Sequence of chain 1.A:
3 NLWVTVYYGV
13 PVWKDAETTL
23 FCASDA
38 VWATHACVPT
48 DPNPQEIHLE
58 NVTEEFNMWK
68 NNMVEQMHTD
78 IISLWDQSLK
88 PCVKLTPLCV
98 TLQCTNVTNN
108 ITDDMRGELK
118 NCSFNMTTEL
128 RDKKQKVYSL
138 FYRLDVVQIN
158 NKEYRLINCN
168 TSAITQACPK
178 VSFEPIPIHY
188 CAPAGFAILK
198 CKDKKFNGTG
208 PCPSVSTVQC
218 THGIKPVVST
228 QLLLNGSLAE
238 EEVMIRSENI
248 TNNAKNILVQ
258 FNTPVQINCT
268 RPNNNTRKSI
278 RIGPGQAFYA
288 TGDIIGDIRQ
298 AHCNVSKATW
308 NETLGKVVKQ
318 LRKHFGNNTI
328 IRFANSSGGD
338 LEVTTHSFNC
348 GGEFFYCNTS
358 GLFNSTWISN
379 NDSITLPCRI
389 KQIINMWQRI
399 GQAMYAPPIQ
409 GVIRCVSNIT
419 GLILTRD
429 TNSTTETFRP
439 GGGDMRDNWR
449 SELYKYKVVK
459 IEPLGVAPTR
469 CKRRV

Binding-site contacts:
Ligand atom C5 contacts residue NAG2 of chain 1.Z at 4.3 Å.
Ligand atom C1 contacts residue ASN332 of chain 1.A at 1.5 Å.
Ligand atom C7 contacts residue NAG2 of chain 1.Z at 3.8 Å.
Ligand atom O7 contacts residue ASN355 of chain 1.A at 4.5 Å.
Ligand atom N2 contacts residue SER333 of chain 1.A at 4.4 Å.
Ligand atom C6 contacts residue NAG2 of chain 1.Z at 4.1 Å.
Ligand atom C2 contacts residue NAG2 of chain 1.Z at 3.5 Å.
Ligand atom C8 contacts residue NAG2 of chain 1.Z at 3.8 Å.
Ligand atom C4 contacts residue ASN332 of chain 1.A at 4.3 Å.
Ligand atom C2 contacts residue ASN332 of chain 1.A at 2.5 Å.
Ligand atom O7 contacts residue ASN332 of chain 1.A at 3.7 Å.
Ligand atom O3 contacts residue NAG2 of chain 1.Z at 3.9 Å.
Ligand atom C1 contacts residue NAG2 of chain 1.Z at 3.2 Å.
Ligand atom C4 contacts residue NAG2 of chain 1.Z at 3.3 Å.
Ligand atom O7 contacts residue SER357 of chain 1.A at 4.3 Å.
Ligand atom C3 contacts residue ASN332 of chain 1.A at 3.8 Å.
Ligand atom C7 contacts residue THR341 of chain 1.A at 4.4 Å.
Ligand atom C7 contacts residue SER357 of chain 1.A at 4.4 Å.
Ligand atom C1 contacts residue SER333 of chain 1.A at 4.3 Å.
Ligand atom O5 contacts residue ASN332 of chain 1.A at 2.5 Å (h-bond).
Ligand atom O4 contacts residue NAG2 of chain 1.Z at 3.5 Å (h-bond).
Ligand atom N2 contacts residue ASN332 of chain 1.A at 2.6 Å (h-bond).
Ligand atom C8 contacts residue THR341 of chain 1.A at 2.9 Å.
Ligand atom C8 contacts residue ASN332 of chain 1.A at 4.1 Å.
Ligand atom C3 contacts residue NAG2 of chain 1.Z at 4.0 Å.
Ligand atom O7 contacts residue NAG1 of chain 1.Z at 3.4 Å (h-bond).
Ligand atom N2 contacts residue NAG2 of chain 1.Z at 2.8 Å (h-bond).
Ligand atom C5 contacts residue ASN332 of chain 1.A at 3.7 Å.
Ligand atom C7 contacts residue ASN332 of chain 1.A at 3.1 Å.

This protein binds this small molecule.
Small molecule (SMILES): CC(=O)N[C@H]1[C@H](O[C@H]2[C@H](O)[C@@H](NC(C)=O)CO[C@@H]2CO)O[C@H](CO)[C@@H](O[C@@H]2O[C@H](CO)[C@@H](O)[C@H](O)[C@@H]2O)[C@@H]1O